The small molecule below binds the protein below.
Small molecule (SMILES): CCNC(=O)[C@H]1O[C@@H](n2cnc3c(N)ncnc32)[C@H](O)[C@@H]1O

Binding-site contacts:
Ligand atom N6 contacts residue GLU169 of chain 1.A at 3.1 Å (salt-bridge).
Ligand atom N1 contacts residue MET270 of chain 1.A at 3.7 Å.
Ligand atom C5 contacts residue PHE168 of chain 1.A at 3.3 Å (hydrophobic).
Ligand atom N5' contacts residue TRP246 of chain 1.A at 3.5 Å.
Ligand atom C3' contacts residue SER277 of chain 1.A at 3.4 Å.
Ligand atom O5' contacts residue TRP246 of chain 1.A at 3.5 Å.
Ligand atom O3' contacts residue SER277 of chain 1.A at 2.8 Å (h-bond).
Ligand atom O5' contacts residue HIS250 of chain 1.A at 3.1 Å (h-bond).
Ligand atom C52 contacts residue THR88 of chain 1.A at 3.8 Å.
Ligand atom C2 contacts residue ILE274 of chain 1.A at 3.5 Å (hydrophobic).
Ligand atom C8 contacts residue PHE168 of chain 1.A at 3.5 Å (hydrophobic).
Ligand atom N9 contacts residue PHE168 of chain 1.A at 3.6 Å.
Ligand atom O3' contacts residue HIS278 of chain 1.A at 2.9 Å (h-bond).
Ligand atom N7 contacts residue MET177 of chain 1.A at 3.8 Å.
Ligand atom C52 contacts residue GLN89 of chain 1.A at 3.5 Å.
Ligand atom C8 contacts residue MET177 of chain 1.A at 3.7 Å (hydrophobic).
Ligand atom C3' contacts residue LEU249 of chain 1.A at 3.8 Å (hydrophobic).
Ligand atom C2 contacts residue PHE168 of chain 1.A at 3.6 Å (hydrophobic).
Ligand atom C6 contacts residue MET270 of chain 1.A at 3.8 Å (hydrophobic).
Ligand atom C51 contacts residue TRP246 of chain 1.A at 3.7 Å (hydrophobic).
Ligand atom O4' contacts residue LEU85 of chain 1.A at 3.6 Å.
Ligand atom N7 contacts residue ASN253 of chain 1.A at 3.2 Å (h-bond).
Ligand atom N5' contacts residue THR88 of chain 1.A at 3.2 Å (h-bond).
Ligand atom C8 contacts residue LEU249 of chain 1.A at 3.7 Å (hydrophobic).
Ligand atom N6 contacts residue ASN253 of chain 1.A at 3.0 Å (h-bond).
Ligand atom N6 contacts residue MET270 of chain 1.A at 3.3 Å.
Ligand atom C52 contacts residue ASN181 of chain 1.A at 3.3 Å.
Ligand atom O2' contacts residue VAL84 of chain 1.A at 3.7 Å.
Ligand atom N7 contacts residue PHE168 of chain 1.A at 3.4 Å.
Ligand atom N3 contacts residue PHE168 of chain 1.A at 3.6 Å.
Ligand atom C4 contacts residue PHE168 of chain 1.A at 3.4 Å (hydrophobic).
Ligand atom C51 contacts residue HIS250 of chain 1.A at 3.5 Å.
Ligand atom N5' contacts residue LEU85 of chain 1.A at 3.8 Å.
Ligand atom C5' contacts residue TRP246 of chain 1.A at 3.5 Å (hydrophobic).
Ligand atom O5' contacts residue LEU249 of chain 1.A at 3.8 Å.
Ligand atom N9 contacts residue LEU249 of chain 1.A at 3.8 Å.
Ligand atom C51 contacts residue ASN181 of chain 1.A at 3.5 Å.
Ligand atom C6 contacts residue PHE168 of chain 1.A at 3.5 Å (hydrophobic).
Ligand atom N1 contacts residue PHE168 of chain 1.A at 3.7 Å.
Ligand atom O2' contacts residue HIS278 of chain 1.A at 3.1 Å (h-bond).

Sequence of chain 1.A:
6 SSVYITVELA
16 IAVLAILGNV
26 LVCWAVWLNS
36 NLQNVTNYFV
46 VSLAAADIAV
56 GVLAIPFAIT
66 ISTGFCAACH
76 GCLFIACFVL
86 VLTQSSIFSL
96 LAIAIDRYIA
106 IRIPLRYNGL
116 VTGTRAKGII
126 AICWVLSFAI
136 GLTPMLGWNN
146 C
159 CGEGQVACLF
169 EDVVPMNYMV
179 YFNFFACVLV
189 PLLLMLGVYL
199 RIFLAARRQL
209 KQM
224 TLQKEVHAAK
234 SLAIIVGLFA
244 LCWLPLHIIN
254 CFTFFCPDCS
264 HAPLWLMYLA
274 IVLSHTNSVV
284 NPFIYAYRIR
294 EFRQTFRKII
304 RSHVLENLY